Sequence of chain 1.A:
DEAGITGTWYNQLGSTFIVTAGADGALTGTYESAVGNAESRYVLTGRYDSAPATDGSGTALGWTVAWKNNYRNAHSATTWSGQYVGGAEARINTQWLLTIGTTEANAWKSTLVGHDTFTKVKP

Sequence of chain 1.B:
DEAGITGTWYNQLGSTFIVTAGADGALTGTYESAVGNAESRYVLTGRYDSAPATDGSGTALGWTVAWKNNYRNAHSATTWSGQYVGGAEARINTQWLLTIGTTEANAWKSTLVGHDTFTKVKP

A protein and the small-molecule ligand that binds it are described below.
Small molecule (SMILES): CC(C)(C)OC(=O)N1c2ccc(NC(=O)CCCC[C@@H]3SC[C@@H]4NC(=O)N[C@@H]43)c3ccc[n+](c23)[Ir]12345(Cl)C1(C)C2(C)C3(C)C4(C)C15C

Binding-site contacts:
Ligand atom C25 contacts residue TRP119 of chain 1.B at 3.5 Å (hydrophobic).
Ligand atom C10 contacts residue NOF1 of chain 1.F at 3.2 Å.
Ligand atom C17 contacts residue TRP119 of chain 1.B at 3.6 Å (hydrophobic).
Ligand atom C18 contacts residue LEU123 of chain 1.A at 3.7 Å (hydrophobic).
Ligand atom C27 contacts residue TRP107 of chain 1.A at 3.4 Å (hydrophobic).
Ligand atom S1 contacts residue TRP78 of chain 1.A at 3.7 Å.
Ligand atom N4 contacts residue ASP127 of chain 1.A at 2.8 Å (salt-bridge).
Ligand atom C29 contacts residue SER26 of chain 1.A at 3.6 Å.
Ligand atom C15 contacts residue SER87 of chain 1.A at 3.5 Å.
Ligand atom C11 contacts residue ILE111 of chain 1.A at 3.6 Å (hydrophobic).
Ligand atom N3 contacts residue VAL46 of chain 1.A at 3.5 Å.
Ligand atom C3 contacts residue NOF1 of chain 1.F at 3.7 Å.
Ligand atom C22 contacts residue TRP78 of chain 1.A at 3.7 Å (hydrophobic).
Ligand atom C9 contacts residue NOF1 of chain 1.F at 2.9 Å.
Ligand atom S1 contacts residue THR89 of chain 1.A at 3.4 Å (h-bond).
Ligand atom C5 contacts residue NOF1 of chain 1.F at 3.4 Å.
Ligand atom O2 contacts residue SER26 of chain 1.A at 2.6 Å (h-bond).
Ligand atom C19 contacts residue TRP119 of chain 1.B at 3.3 Å (hydrophobic).
Ligand atom C19 contacts residue LEU123 of chain 1.A at 3.4 Å (hydrophobic).
Ligand atom O2 contacts residue TYR42 of chain 1.A at 2.5 Å (h-bond).
Ligand atom O4 contacts residue ILE111 of chain 1.A at 3.7 Å.
Ligand atom C21 contacts residue TRP78 of chain 1.A at 3.6 Å (hydrophobic).
Ligand atom C26 contacts residue VAL46 of chain 1.A at 3.6 Å (hydrophobic).
Ligand atom C21 contacts residue ASN48 of chain 1.A at 3.7 Å.
Ligand atom C12 contacts residue ILE111 of chain 1.A at 3.5 Å (hydrophobic).
Ligand atom C7 contacts residue NOF1 of chain 1.F at 3.3 Å.
Ligand atom C8 contacts residue NOF1 of chain 1.F at 3.1 Å.
Ligand atom C15 contacts residue ALA85 of chain 1.A at 3.5 Å (hydrophobic).
Ligand atom O1 contacts residue GLY47 of chain 1.A at 3.6 Å.
Ligand atom C24 contacts residue SER44 of chain 1.A at 3.4 Å.
Ligand atom C1 contacts residue NOF1 of chain 1.F at 3.4 Å.
Ligand atom N2 contacts residue SER87 of chain 1.A at 3.0 Å (h-bond).
Ligand atom C4 contacts residue ILE111 of chain 1.A at 3.7 Å (hydrophobic).
Ligand atom C29 contacts residue ASN22 of chain 1.A at 3.7 Å.
Ligand atom C29 contacts residue TYR42 of chain 1.A at 3.5 Å (hydrophobic).
Ligand atom C34 contacts residue ILE111 of chain 1.A at 3.7 Å (hydrophobic).
Ligand atom C2 contacts residue NOF1 of chain 1.F at 3.5 Å.
Ligand atom O2 contacts residue ASN22 of chain 1.A at 3.0 Å (h-bond).
Ligand atom O1 contacts residue ASN48 of chain 1.A at 2.8 Å (h-bond).
Ligand atom N3 contacts residue SER44 of chain 1.A at 2.9 Å (h-bond).